A small-molecule ligand and the protein it binds are described below.
Small molecule (SMILES): CCC(CO)(CO)CO

Sequence of chain 1.A:
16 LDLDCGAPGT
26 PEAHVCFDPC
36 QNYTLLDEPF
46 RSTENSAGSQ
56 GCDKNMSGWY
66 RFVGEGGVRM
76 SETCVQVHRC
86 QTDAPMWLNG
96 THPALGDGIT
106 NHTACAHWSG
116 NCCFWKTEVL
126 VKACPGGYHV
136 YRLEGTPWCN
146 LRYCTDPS

Binding-site contacts:
Ligand atom O2 contacts residue CYS79 of chain 1.A at 3.2 Å (h-bond).
Ligand atom C5 contacts residue CYS79 of chain 1.A at 3.8 Å (hydrophobic).
Ligand atom C5 contacts residue CYS117 of chain 1.A at 4.2 Å (hydrophobic).
Ligand atom C4 contacts residue CYS79 of chain 1.A at 3.9 Å (hydrophobic).
Ligand atom O contacts residue GLN81 of chain 1.A at 4.2 Å.
Ligand atom O1 contacts residue VAL80 of chain 1.A at 3.6 Å.
Ligand atom O1 contacts residue GLN81 of chain 1.A at 3.7 Å.
Ligand atom O1 contacts residue HIS112 of chain 1.A at 3.3 Å.
Ligand atom O1 contacts residue CYS117 of chain 1.A at 4.1 Å.
Ligand atom C4 contacts residue VAL80 of chain 1.A at 4.3 Å (hydrophobic).
Ligand atom O1 contacts residue CYS79 of chain 1.A at 3.4 Å (h-bond).
Ligand atom C4 contacts residue GLN81 of chain 1.A at 4.1 Å.